Binding-site contacts:
Ligand atom O3B contacts residue MG1 of chain 1.M at 2.5 Å.
Ligand atom C4 contacts residue LA61 of chain 1.K at 1.1 Å.
Ligand atom PA contacts residue LA61 of chain 1.K at 0.2 Å.
Ligand atom O2A contacts residue LA61 of chain 1.K at 0.4 Å (h-bond).
Ligand atom C7 contacts residue LA61 of chain 1.K at 0.7 Å.
Ligand atom C9 contacts residue LA61 of chain 1.K at 0.4 Å.
Ligand atom O1A contacts residue MG1 of chain 1.M at 3.0 Å.
Ligand atom O2A contacts residue GLU228 of chain 1.B at 2.9 Å (salt-bridge).
Ligand atom PB contacts residue LA61 of chain 1.K at 0.2 Å.
Ligand atom C1 contacts residue LA61 of chain 1.K at 1.0 Å.
Ligand atom C4 contacts residue ASN220 of chain 1.B at 3.2 Å.
Ligand atom O1B contacts residue SER224 of chain 1.B at 3.3 Å (h-bond).
Ligand atom O1B contacts residue GLU228 of chain 1.B at 3.2 Å (salt-bridge).
Ligand atom O3A contacts residue MG1 of chain 1.M at 2.9 Å.
Ligand atom C8 contacts residue LA61 of chain 1.K at 0.3 Å.
Ligand atom C6 contacts residue LA61 of chain 1.K at 1.2 Å.
Ligand atom O3B contacts residue LYS227 of chain 1.B at 2.5 Å (salt-bridge).
Ligand atom O1 contacts residue LA61 of chain 1.K at 0.9 Å (h-bond).
Ligand atom C5 contacts residue LA61 of chain 1.K at 1.6 Å.
Ligand atom O1B contacts residue LA61 of chain 1.K at 0.3 Å (h-bond).
Ligand atom C3 contacts residue LA61 of chain 1.K at 0.7 Å.
Ligand atom O2B contacts residue ARG314 of chain 1.B at 2.8 Å (salt-bridge).
Ligand atom O1B contacts residue MG1 of chain 1.L at 2.1 Å.
Ligand atom C2 contacts residue LA61 of chain 1.K at 1.3 Å.
Ligand atom O2B contacts residue TYR315 of chain 1.B at 2.6 Å (h-bond).
Ligand atom O3A contacts residue LA61 of chain 1.K at 0.6 Å (h-bond).
Ligand atom F2 contacts residue PHE77 of chain 1.B at 3.0 Å.
Ligand atom C10 contacts residue ASN305 of chain 1.B at 3.2 Å.
Ligand atom O3B contacts residue ARG314 of chain 1.B at 3.1 Å (salt-bridge).
Ligand atom O1A contacts residue MG1 of chain 1.N at 2.2 Å.
Ligand atom O2A contacts residue ASN220 of chain 1.B at 2.8 Å (h-bond).
Ligand atom O3B contacts residue LA61 of chain 1.K at 0.5 Å (h-bond).
Ligand atom O1A contacts residue LA61 of chain 1.K at 1.0 Å (h-bond).
Ligand atom O1 contacts residue ARG174 of chain 1.B at 3.3 Å (salt-bridge).
Ligand atom F2 contacts residue LA61 of chain 1.K at 1.8 Å.
Ligand atom O2A contacts residue MG1 of chain 1.L at 1.9 Å.
Ligand atom O1B contacts residue ASN220 of chain 1.B at 3.1 Å (h-bond).
Ligand atom C10 contacts residue LA61 of chain 1.K at 0.9 Å.
Ligand atom O2B contacts residue LA61 of chain 1.K at 0.3 Å (h-bond).
Ligand atom PA contacts residue MG1 of chain 1.L at 3.2 Å.

Sequence of chain 1.B:
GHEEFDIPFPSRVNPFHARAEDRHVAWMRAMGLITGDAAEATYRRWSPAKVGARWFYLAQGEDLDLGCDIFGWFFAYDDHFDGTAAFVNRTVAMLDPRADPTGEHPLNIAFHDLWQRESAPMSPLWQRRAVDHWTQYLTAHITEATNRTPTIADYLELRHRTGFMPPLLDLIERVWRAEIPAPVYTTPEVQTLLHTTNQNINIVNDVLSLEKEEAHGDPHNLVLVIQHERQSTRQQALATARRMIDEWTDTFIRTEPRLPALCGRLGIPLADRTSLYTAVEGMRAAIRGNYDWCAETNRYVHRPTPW

This protein binds this small molecule.
Small molecule (SMILES): CC(C)=CCC/C(C)=C(\F)COP(=O)(O)OP(=O)(O)O